Sequence of chain 1.A:
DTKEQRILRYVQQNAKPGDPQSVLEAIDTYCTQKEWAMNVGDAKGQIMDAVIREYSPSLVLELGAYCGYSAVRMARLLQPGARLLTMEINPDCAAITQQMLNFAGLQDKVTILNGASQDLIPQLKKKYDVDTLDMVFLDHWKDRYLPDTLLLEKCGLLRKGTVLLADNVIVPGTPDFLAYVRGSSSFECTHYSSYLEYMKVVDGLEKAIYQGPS

Binding-site contacts:
Ligand atom C9 contacts residue ILE89 of chain 1.A at 3.9 Å (hydrophobic).
Ligand atom C6 contacts residue HIS140 of chain 1.A at 4.0 Å.
Ligand atom N16 contacts residue GLU88 of chain 1.A at 2.7 Å (salt-bridge).
Ligand atom C3 contacts residue ILE89 of chain 1.A at 3.8 Å (hydrophobic).
Ligand atom N7 contacts residue HIS140 of chain 1.A at 3.9 Å.
Ligand atom N11 contacts residue GLU88 of chain 1.A at 3.3 Å (salt-bridge).
Ligand atom C8 contacts residue ALA116 of chain 1.A at 3.9 Å (hydrophobic).
Ligand atom C3 contacts residue ALA116 of chain 1.A at 4.0 Å (hydrophobic).
Ligand atom C8 contacts residue SER117 of chain 1.A at 4.0 Å.
Ligand atom C8 contacts residue GLN118 of chain 1.A at 3.4 Å.
Ligand atom C12 contacts residue GLY64 of chain 1.A at 4.0 Å.
Ligand atom C13 contacts residue ILE89 of chain 1.A at 3.9 Å (hydrophobic).
Ligand atom N7 contacts residue ALA116 of chain 1.A at 3.5 Å.
Ligand atom C8 contacts residue ILE89 of chain 1.A at 3.9 Å (hydrophobic).
Ligand atom C9 contacts residue TRP141 of chain 1.A at 3.6 Å (hydrophobic).
Ligand atom N16 contacts residue GLY64 of chain 1.A at 3.6 Å.
Ligand atom C8 contacts residue ARG144 of chain 1.A at 3.7 Å.
Ligand atom N11 contacts residue ILE89 of chain 1.A at 3.1 Å (h-bond).
Ligand atom C14 contacts residue TRP141 of chain 1.A at 3.5 Å (hydrophobic).
Ligand atom C12 contacts residue GLY115 of chain 1.A at 3.7 Å.
Ligand atom N7 contacts residue SER117 of chain 1.A at 2.9 Å (h-bond).
Ligand atom N1 contacts residue ILE89 of chain 1.A at 3.8 Å.
Ligand atom C12 contacts residue MET87 of chain 1.A at 3.4 Å (hydrophobic).
Ligand atom C3 contacts residue SER117 of chain 1.A at 3.8 Å.
Ligand atom C6 contacts residue SER117 of chain 1.A at 3.9 Å.
Ligand atom C4 contacts residue TRP141 of chain 1.A at 3.8 Å (hydrophobic).
Ligand atom C13 contacts residue ARG144 of chain 1.A at 4.0 Å.
Ligand atom C12 contacts residue GLU88 of chain 1.A at 3.8 Å.
Ligand atom C6 contacts residue ILE89 of chain 1.A at 4.0 Å (hydrophobic).
Ligand atom C5 contacts residue HIS140 of chain 1.A at 3.7 Å.
Ligand atom C15 contacts residue GLU88 of chain 1.A at 3.9 Å.
Ligand atom C2 contacts residue HIS140 of chain 1.A at 3.7 Å.
Ligand atom N11 contacts residue GLY64 of chain 1.A at 3.8 Å.
Ligand atom C5 contacts residue ILE89 of chain 1.A at 3.5 Å (hydrophobic).
Ligand atom C10 contacts residue HIS140 of chain 1.A at 3.5 Å.
Ligand atom C4 contacts residue ILE89 of chain 1.A at 3.8 Å (hydrophobic).
Ligand atom C15 contacts residue TYR66 of chain 1.A at 3.5 Å (hydrophobic).
Ligand atom C12 contacts residue ILE89 of chain 1.A at 3.9 Å (hydrophobic).
Ligand atom C2 contacts residue ILE89 of chain 1.A at 3.6 Å (hydrophobic).
Ligand atom N16 contacts residue ILE89 of chain 1.A at 4.0 Å.

A protein and the small-molecule ligand that binds it are described below.
Small molecule (SMILES): Cc1ccc2nc(C)c(-c3ccn[nH]3)n2c1